Binding-site contacts:
Ligand atom SD contacts residue TRP90 of chain 1.B at 3.4 Å (h-bond).
Ligand atom CB contacts residue TYR409 of chain 1.B at 3.5 Å (hydrophobic).
Ligand atom C contacts residue LYS121 of chain 1.A at 3.8 Å.
Ligand atom SG contacts residue ASP323 of chain 1.B at 3.3 Å (salt-bridge).
Ligand atom O contacts residue LYS121 of chain 1.A at 3.5 Å (salt-bridge).
Ligand atom CG1 contacts residue TYR409 of chain 1.B at 3.4 Å (hydrophobic).
Ligand atom CG2 contacts residue LYS121 of chain 1.A at 4.0 Å.
Ligand atom CG contacts residue LEU141 of chain 1.B at 3.6 Å (hydrophobic).
Ligand atom O contacts residue TYR123 of chain 1.A at 3.8 Å.
Ligand atom SG contacts residue HIS410 of chain 1.B at 3.3 Å (h-bond).
Ligand atom CB contacts residue FII1 of chain 1.E at 3.9 Å.
Ligand atom CG2 contacts residue LYS121 of chain 1.A at 3.9 Å.
Ligand atom CE contacts residue PRO142 of chain 1.B at 3.6 Å (hydrophobic).
Ligand atom C contacts residue TYR123 of chain 1.A at 3.6 Å (hydrophobic).
Ligand atom N contacts residue TYR123 of chain 1.A at 3.7 Å.
Ligand atom O contacts residue LYS121 of chain 1.A at 2.8 Å (salt-bridge).
Ligand atom CE contacts residue TYR88 of chain 1.A at 3.5 Å (hydrophobic).
Ligand atom CB contacts residue LEU141 of chain 1.B at 4.0 Å (hydrophobic).
Ligand atom O contacts residue ARG197 of chain 1.B at 2.9 Å (salt-bridge).
Ligand atom CE contacts residue HIS139 of chain 1.B at 3.9 Å.
Ligand atom CA contacts residue ARG197 of chain 1.B at 3.6 Å.
Ligand atom SD contacts residue PRO142 of chain 1.B at 3.8 Å.
Ligand atom CG1 contacts residue LYS121 of chain 1.A at 3.4 Å.
Ligand atom OXT contacts residue GLN124 of chain 1.A at 3.4 Å (h-bond).
Ligand atom CB contacts residue ZN1 of chain 1.D at 3.6 Å.
Ligand atom SD contacts residue SER87 of chain 1.B at 3.7 Å.
Ligand atom SG contacts residue ZN1 of chain 1.D at 2.4 Å.
Ligand atom C contacts residue LYS121 of chain 1.A at 3.9 Å.
Ligand atom SD contacts residue ALA86 of chain 1.B at 3.8 Å.
Ligand atom O contacts residue FII1 of chain 1.E at 3.7 Å.
Ligand atom C contacts residue ARG197 of chain 1.B at 3.8 Å.
Ligand atom OXT contacts residue TYR123 of chain 1.A at 3.7 Å.
Ligand atom CE contacts residue ALA86 of chain 1.B at 3.1 Å (hydrophobic).
Ligand atom O contacts residue TYR123 of chain 1.A at 3.7 Å.
Ligand atom CA contacts residue TYR123 of chain 1.A at 3.9 Å (hydrophobic).
Ligand atom O contacts residue LEU141 of chain 1.B at 3.5 Å.
Ligand atom CB contacts residue LYS121 of chain 1.A at 3.9 Å.
Ligand atom CG1 contacts residue FII1 of chain 1.E at 3.7 Å.
Ligand atom C contacts residue TYR123 of chain 1.A at 3.5 Å (hydrophobic).
Ligand atom CB contacts residue HIS410 of chain 1.B at 3.8 Å.

Sequence of chain 1.A:
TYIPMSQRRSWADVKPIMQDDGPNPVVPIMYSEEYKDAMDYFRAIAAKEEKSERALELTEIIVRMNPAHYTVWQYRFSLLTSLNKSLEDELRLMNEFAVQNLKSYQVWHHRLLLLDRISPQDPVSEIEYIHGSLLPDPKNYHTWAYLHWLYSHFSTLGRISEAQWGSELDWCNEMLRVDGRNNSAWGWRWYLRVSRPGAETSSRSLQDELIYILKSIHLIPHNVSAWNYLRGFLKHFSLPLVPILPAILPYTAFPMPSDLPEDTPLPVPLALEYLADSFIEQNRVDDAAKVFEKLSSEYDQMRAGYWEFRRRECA

A small-molecule ligand and the protein it binds are described below.
Small molecule (SMILES): CSCC[C@H](NC(=O)[C@@H](NC(=O)[C@@H](NC(=O)[C@H](CS)NC(=O)[C@H](CCCCN)NC(=O)[C@@H](N)[C@@H](C)O)C(C)C)C(C)C)C(=O)O

Sequence of chain 1.B:
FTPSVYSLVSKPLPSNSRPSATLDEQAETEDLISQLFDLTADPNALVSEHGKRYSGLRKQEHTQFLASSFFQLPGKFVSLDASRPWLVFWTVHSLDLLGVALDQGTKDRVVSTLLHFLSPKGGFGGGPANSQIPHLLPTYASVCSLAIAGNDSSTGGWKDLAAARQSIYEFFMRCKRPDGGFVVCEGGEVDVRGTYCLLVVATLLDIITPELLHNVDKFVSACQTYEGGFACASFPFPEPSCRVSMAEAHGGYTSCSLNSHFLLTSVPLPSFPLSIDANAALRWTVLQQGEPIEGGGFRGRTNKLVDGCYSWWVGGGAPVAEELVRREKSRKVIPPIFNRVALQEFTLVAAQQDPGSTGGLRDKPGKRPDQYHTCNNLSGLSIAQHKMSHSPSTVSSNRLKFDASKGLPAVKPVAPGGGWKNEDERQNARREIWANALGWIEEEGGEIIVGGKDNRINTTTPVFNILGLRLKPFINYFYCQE